Binding-site contacts:
Ligand atom O7 contacts residue PRO209 of chain 1.E at 3.5 Å.
Ligand atom O6 contacts residue SER206 of chain 1.E at 3.4 Å (h-bond).
Ligand atom O7 contacts residue CYS440 of chain 1.E at 4.3 Å.
Ligand atom C2 contacts residue ASN259 of chain 1.E at 2.5 Å.
Ligand atom C7 contacts residue ASN259 of chain 1.E at 3.8 Å.
Ligand atom C5 contacts residue GLU208 of chain 1.E at 3.7 Å.
Ligand atom C1 contacts residue NAG1 of chain 1.HB at 3.8 Å.
Ligand atom C5 contacts residue NAG1 of chain 1.HB at 3.7 Å.
Ligand atom O4 contacts residue VAL441 of chain 1.E at 4.1 Å.
Ligand atom C6 contacts residue SER206 of chain 1.E at 4.0 Å.
Ligand atom O5 contacts residue ASN259 of chain 1.E at 2.4 Å (h-bond).
Ligand atom O6 contacts residue LYS249 of chain 1.E at 4.3 Å.
Ligand atom C5 contacts residue ASN259 of chain 1.E at 3.8 Å.
Ligand atom O6 contacts residue GLY375 of chain 1.E at 3.6 Å.
Ligand atom O7 contacts residue ASN373 of chain 1.E at 4.2 Å.
Ligand atom N2 contacts residue SER442 of chain 1.E at 3.9 Å.
Ligand atom C3 contacts residue ASN259 of chain 1.E at 3.9 Å.
Ligand atom C4 contacts residue VAL441 of chain 1.E at 4.2 Å (hydrophobic).
Ligand atom C8 contacts residue LEU258 of chain 1.E at 4.1 Å (hydrophobic).
Ligand atom C2 contacts residue SER442 of chain 1.E at 4.4 Å.
Ligand atom O5 contacts residue GLU208 of chain 1.E at 4.1 Å.
Ligand atom C6 contacts residue GLU208 of chain 1.E at 3.8 Å.
Ligand atom O5 contacts residue VAL441 of chain 1.E at 4.3 Å.
Ligand atom C8 contacts residue VAL251 of chain 1.E at 4.0 Å (hydrophobic).
Ligand atom C8 contacts residue ASN373 of chain 1.E at 3.5 Å.
Ligand atom C1 contacts residue SER442 of chain 1.E at 3.9 Å.
Ligand atom C5 contacts residue VAL441 of chain 1.E at 3.6 Å (hydrophobic).
Ligand atom C1 contacts residue VAL441 of chain 1.E at 4.3 Å (hydrophobic).
Ligand atom C7 contacts residue ASN373 of chain 1.E at 4.1 Å.
Ligand atom C6 contacts residue NAG1 of chain 1.HB at 3.8 Å.
Ligand atom C4 contacts residue ASN259 of chain 1.E at 4.3 Å.
Ligand atom C1 contacts residue ASN259 of chain 1.E at 1.5 Å.
Ligand atom O5 contacts residue NAG1 of chain 1.HB at 3.1 Å.
Ligand atom C3 contacts residue VAL441 of chain 1.E at 4.1 Å (hydrophobic).
Ligand atom C7 contacts residue VAL251 of chain 1.E at 4.5 Å (hydrophobic).
Ligand atom O7 contacts residue ASN259 of chain 1.E at 4.1 Å.
Ligand atom C1 contacts residue GLU208 of chain 1.E at 4.5 Å.
Ligand atom O7 contacts residue VAL441 of chain 1.E at 3.9 Å.
Ligand atom N2 contacts residue ASN259 of chain 1.E at 3.0 Å (h-bond).

Sequence of chain 1.E:
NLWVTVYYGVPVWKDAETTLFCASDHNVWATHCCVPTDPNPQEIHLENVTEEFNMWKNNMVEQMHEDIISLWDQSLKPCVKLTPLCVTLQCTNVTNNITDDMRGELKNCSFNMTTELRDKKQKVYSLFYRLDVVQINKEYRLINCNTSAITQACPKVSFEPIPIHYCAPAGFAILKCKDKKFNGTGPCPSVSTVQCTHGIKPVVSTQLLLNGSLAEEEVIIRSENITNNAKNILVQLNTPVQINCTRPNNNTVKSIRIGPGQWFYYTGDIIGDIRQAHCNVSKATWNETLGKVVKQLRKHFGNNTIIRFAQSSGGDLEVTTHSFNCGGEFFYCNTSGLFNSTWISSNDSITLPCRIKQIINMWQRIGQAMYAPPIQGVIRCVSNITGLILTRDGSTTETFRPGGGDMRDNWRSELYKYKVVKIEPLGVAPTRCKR

A protein and the small-molecule ligand that binds it are described below.
Small molecule (SMILES): CC(=O)N[C@H]1[C@H](O[C@H]2[C@H](O)[C@@H](NC(C)=O)CO[C@@H]2CO)O[C@H](CO)[C@@H](O[C@@H]2O[C@H](CO[C@H]3O[C@H](CO)[C@@H](O)[C@H](O)[C@@H]3O)[C@@H](O)[C@H](O[C@H]3O[C@H](CO)[C@@H](O)[C@H](O)[C@@H]3O)[C@@H]2O)[C@@H]1O